A small-molecule ligand and the protein it binds are described below.
Small molecule (SMILES): Nc1ccn([C@@H]2O[C@H](COP(=O)=O)[C@@H](O[P](=O)(O)OC[C@H]3O[C@@H](n4cnc5c(=O)nc(N)[nH]c54)[C@H](O)[C@@H]3O[P](=O)(O)OC[C@H]3O[C@@H](n4cnc5c(N)ncnc54)[C@H](O)[C@@H]3O[P](=O)(O)OC[C@H]3O[C@@H](n4ccc(N)nc4=O)[C@H](O)[C@@H]3O[P](=O)(O)OC[C@H]3O[C@@H](n4cnc5c(=O)nc(N)[nH]c54)[C@H](O)[C@@H]3O)[C@H]2O)c(=O)n1

Binding-site contacts:
Ligand atom C4 contacts residue G5 of chain 1.H at 3.8 Å.
Ligand atom N3 contacts residue G8 of chain 1.H at 2.9 Å (h-bond).
Ligand atom C4' contacts residue GLN688 of chain 1.C at 3.5 Å.
Ligand atom N4 contacts residue G8 of chain 1.H at 3.0 Å (h-bond).
Ligand atom C5' contacts residue ARG687 of chain 1.C at 3.4 Å.
Ligand atom C6 contacts residue C4 of chain 1.H at 3.7 Å.
Ligand atom OP1 contacts residue GLN510 of chain 1.C at 3.4 Å (h-bond).
Ligand atom O6 contacts residue C4 of chain 1.H at 2.9 Å (h-bond).
Ligand atom N2 contacts residue C7 of chain 1.H at 2.8 Å (h-bond).
Ligand atom C2 contacts residue C7 of chain 1.H at 3.6 Å.
Ligand atom C2 contacts residue C4 of chain 1.H at 3.7 Å.
Ligand atom P contacts residue PRO564 of chain 1.C at 3.9 Å.
Ligand atom N6 contacts residue U6 of chain 1.H at 2.9 Å (h-bond).
Ligand atom C2' contacts residue GLN688 of chain 1.C at 3.7 Å.
Ligand atom O2' contacts residue GLN513 of chain 1.C at 2.9 Å (h-bond).
Ligand atom N3 contacts residue G5 of chain 1.H at 2.9 Å (h-bond).
Ligand atom OP1 contacts residue ARG687 of chain 1.C at 3.6 Å (salt-bridge).
Ligand atom C4 contacts residue G8 of chain 1.H at 3.8 Å.
Ligand atom C6 contacts residue C7 of chain 1.H at 3.7 Å.
Ligand atom N2 contacts residue C4 of chain 1.H at 2.8 Å (h-bond).
Ligand atom O3' contacts residue GLN513 of chain 1.C at 3.5 Å (h-bond).
Ligand atom O2 contacts residue G8 of chain 1.H at 2.7 Å (h-bond).
Ligand atom OP1 contacts residue ASN568 of chain 1.C at 3.6 Å (h-bond).
Ligand atom O6 contacts residue C7 of chain 1.H at 2.9 Å (h-bond).
Ligand atom OP2 contacts residue ASN568 of chain 1.C at 3.6 Å.
Ligand atom C2 contacts residue G5 of chain 1.H at 3.6 Å.
Ligand atom N1 contacts residue C7 of chain 1.H at 2.9 Å (h-bond).
Ligand atom C2 contacts residue G8 of chain 1.H at 3.5 Å.
Ligand atom C3' contacts residue GLN688 of chain 1.C at 3.6 Å.
Ligand atom OP1 contacts residue PRO564 of chain 1.C at 3.3 Å.
Ligand atom OP2 contacts residue PRO564 of chain 1.C at 3.9 Å.
Ligand atom O3' contacts residue GLN688 of chain 1.C at 3.2 Å (h-bond).
Ligand atom N1 contacts residue U6 of chain 1.H at 2.8 Å (h-bond).
Ligand atom C2 contacts residue U6 of chain 1.H at 3.7 Å.
Ligand atom O4' contacts residue ARG322 of chain 1.D at 4.0 Å.
Ligand atom O2 contacts residue G5 of chain 1.H at 2.8 Å (h-bond).
Ligand atom N1 contacts residue C4 of chain 1.H at 2.9 Å (h-bond).
Ligand atom N4 contacts residue G5 of chain 1.H at 2.9 Å (h-bond).
Ligand atom C6 contacts residue U6 of chain 1.H at 3.7 Å.
Ligand atom O2' contacts residue GLN688 of chain 1.C at 2.8 Å (h-bond).

Sequence of chain 1.D:
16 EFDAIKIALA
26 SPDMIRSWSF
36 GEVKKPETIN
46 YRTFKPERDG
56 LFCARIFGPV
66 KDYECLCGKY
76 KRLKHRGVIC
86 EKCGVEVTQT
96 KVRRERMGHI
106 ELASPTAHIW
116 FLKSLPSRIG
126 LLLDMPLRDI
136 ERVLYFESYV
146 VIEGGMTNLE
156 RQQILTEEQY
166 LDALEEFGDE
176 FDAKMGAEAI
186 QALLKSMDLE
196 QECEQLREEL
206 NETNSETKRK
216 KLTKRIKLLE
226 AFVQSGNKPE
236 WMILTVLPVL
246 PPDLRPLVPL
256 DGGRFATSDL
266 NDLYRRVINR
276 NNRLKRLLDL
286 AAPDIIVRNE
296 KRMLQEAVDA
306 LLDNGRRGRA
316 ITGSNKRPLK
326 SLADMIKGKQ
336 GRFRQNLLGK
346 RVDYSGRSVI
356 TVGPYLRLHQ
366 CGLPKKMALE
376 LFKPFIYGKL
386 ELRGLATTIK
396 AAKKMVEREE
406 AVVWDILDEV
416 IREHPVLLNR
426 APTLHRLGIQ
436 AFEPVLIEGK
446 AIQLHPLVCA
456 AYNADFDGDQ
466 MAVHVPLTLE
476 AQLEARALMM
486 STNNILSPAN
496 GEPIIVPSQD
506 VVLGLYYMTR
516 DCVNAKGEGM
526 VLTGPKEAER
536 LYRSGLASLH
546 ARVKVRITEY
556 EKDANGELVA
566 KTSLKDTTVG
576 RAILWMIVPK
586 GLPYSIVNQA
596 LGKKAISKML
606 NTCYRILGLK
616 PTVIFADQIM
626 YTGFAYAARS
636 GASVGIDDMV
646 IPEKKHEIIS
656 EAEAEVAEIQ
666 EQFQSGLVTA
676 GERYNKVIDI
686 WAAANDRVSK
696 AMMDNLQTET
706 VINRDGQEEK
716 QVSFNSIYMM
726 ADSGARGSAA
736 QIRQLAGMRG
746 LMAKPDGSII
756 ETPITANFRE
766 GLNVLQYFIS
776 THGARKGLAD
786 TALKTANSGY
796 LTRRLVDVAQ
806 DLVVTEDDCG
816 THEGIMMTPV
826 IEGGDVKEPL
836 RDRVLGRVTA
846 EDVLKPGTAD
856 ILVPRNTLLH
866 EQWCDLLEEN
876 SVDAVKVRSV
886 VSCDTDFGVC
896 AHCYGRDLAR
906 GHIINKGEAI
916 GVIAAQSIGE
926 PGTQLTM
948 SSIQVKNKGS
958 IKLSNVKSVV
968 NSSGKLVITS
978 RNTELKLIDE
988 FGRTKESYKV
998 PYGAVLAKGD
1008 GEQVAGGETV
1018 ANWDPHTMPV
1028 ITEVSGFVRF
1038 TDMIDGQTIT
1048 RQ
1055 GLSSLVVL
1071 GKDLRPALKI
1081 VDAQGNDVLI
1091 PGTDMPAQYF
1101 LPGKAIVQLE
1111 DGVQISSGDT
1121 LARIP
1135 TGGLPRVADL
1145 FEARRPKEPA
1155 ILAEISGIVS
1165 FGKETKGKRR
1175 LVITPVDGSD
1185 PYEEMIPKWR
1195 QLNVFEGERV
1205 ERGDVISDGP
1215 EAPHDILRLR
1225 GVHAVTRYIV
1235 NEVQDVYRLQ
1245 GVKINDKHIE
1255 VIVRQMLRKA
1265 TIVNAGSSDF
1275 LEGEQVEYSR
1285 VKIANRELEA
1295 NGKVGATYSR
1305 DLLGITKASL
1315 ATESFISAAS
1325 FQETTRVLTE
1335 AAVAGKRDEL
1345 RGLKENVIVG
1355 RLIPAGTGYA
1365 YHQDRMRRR

Sequence of chain 1.C:
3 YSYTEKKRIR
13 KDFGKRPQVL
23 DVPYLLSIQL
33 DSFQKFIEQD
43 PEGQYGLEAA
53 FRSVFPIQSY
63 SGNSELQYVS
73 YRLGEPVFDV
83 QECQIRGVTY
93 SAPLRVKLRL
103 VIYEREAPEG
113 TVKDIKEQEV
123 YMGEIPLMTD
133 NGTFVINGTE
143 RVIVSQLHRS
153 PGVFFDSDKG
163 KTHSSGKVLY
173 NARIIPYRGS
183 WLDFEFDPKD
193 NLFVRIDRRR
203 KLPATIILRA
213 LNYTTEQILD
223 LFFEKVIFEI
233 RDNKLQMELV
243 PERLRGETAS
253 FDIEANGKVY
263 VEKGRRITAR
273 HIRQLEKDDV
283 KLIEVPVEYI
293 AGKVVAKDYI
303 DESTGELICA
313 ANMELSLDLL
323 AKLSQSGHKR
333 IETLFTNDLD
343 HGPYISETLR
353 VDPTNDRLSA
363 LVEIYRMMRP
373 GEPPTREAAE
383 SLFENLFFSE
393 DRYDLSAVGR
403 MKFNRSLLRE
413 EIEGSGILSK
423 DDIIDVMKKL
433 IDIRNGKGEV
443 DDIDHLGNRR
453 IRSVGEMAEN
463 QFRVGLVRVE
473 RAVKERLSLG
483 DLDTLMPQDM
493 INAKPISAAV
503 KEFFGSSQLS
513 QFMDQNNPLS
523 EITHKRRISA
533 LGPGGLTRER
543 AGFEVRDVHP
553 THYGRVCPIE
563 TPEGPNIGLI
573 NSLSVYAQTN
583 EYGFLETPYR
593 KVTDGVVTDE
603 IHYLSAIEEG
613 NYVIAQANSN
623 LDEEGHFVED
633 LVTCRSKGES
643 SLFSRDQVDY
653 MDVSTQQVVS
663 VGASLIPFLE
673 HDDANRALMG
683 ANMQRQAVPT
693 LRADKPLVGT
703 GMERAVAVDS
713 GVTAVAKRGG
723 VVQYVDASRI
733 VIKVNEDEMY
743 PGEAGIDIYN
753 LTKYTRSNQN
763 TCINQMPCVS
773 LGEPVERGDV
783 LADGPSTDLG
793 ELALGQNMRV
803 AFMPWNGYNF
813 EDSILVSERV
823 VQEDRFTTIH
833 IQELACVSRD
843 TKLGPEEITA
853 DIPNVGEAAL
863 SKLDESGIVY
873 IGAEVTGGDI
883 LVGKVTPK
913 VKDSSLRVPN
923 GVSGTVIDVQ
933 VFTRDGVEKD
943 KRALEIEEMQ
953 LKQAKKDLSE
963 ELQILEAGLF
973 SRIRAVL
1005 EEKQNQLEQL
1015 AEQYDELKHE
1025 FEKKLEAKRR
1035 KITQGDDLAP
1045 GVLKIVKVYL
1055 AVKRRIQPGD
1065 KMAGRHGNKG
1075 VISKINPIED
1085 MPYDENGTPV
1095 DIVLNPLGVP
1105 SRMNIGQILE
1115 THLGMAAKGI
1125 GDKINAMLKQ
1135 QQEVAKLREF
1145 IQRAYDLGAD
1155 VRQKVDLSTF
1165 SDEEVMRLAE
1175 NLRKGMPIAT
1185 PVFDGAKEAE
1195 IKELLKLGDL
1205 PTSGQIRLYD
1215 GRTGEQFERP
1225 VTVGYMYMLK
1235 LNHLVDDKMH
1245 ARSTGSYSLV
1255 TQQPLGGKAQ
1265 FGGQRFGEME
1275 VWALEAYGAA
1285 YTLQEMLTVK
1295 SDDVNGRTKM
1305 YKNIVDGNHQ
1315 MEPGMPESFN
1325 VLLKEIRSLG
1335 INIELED